Binding-site contacts:
Ligand atom C2A contacts residue PHE186 of chain 52.A at 3.6 Å (hydrophobic).
Ligand atom N2 contacts residue ASN219 of chain 52.A at 3.5 Å (h-bond).
Ligand atom CL1 contacts residue VAL188 of chain 52.A at 3.7 Å.
Ligand atom O1 contacts residue MET221 of chain 52.A at 3.4 Å (h-bond).
Ligand atom N2 contacts residue MET221 of chain 52.A at 3.9 Å.
Ligand atom C1C contacts residue LEU106 of chain 52.A at 3.9 Å (hydrophobic).
Ligand atom C4C contacts residue VAL191 of chain 52.A at 3.7 Å (hydrophobic).
Ligand atom C3C contacts residue ILE104 of chain 52.A at 3.6 Å (hydrophobic).
Ligand atom C1C contacts residue TYR128 of chain 52.A at 3.6 Å (hydrophobic).
Ligand atom C2C contacts residue ILE104 of chain 52.A at 3.9 Å (hydrophobic).
Ligand atom C4 contacts residue TYR197 of chain 52.A at 3.6 Å (hydrophobic).
Ligand atom O1A contacts residue PHE186 of chain 52.A at 3.4 Å.
Ligand atom N3A contacts residue PRO174 of chain 52.A at 3.3 Å (h-bond).
Ligand atom O1A contacts residue MET224 of chain 52.A at 3.9 Å.
Ligand atom O1B contacts residue VAL188 of chain 52.A at 3.8 Å.
Ligand atom C5 contacts residue LEU106 of chain 52.A at 3.7 Å (hydrophobic).
Ligand atom C4B contacts residue PHE186 of chain 52.A at 3.6 Å (hydrophobic).
Ligand atom CL2 contacts residue ILE104 of chain 52.A at 3.4 Å.
Ligand atom N3A contacts residue ALA24 of chain 52.C at 3.8 Å.
Ligand atom C4A contacts residue ALA150 of chain 52.A at 3.9 Å (hydrophobic).
Ligand atom C5A contacts residue ALA150 of chain 52.A at 3.4 Å (hydrophobic).
Ligand atom C4A contacts residue PRO174 of chain 52.A at 3.2 Å (hydrophobic).
Ligand atom C3B contacts residue ALA24 of chain 52.C at 4.0 Å (hydrophobic).
Ligand atom C5C contacts residue TYR152 of chain 52.A at 3.8 Å (hydrophobic).
Ligand atom C2C contacts residue MET221 of chain 52.A at 3.3 Å (hydrophobic).
Ligand atom C5A contacts residue VAL176 of chain 52.A at 3.8 Å (hydrophobic).
Ligand atom C3C contacts residue TYR128 of chain 52.A at 3.8 Å (hydrophobic).
Ligand atom C4A contacts residue VAL176 of chain 52.A at 3.9 Å (hydrophobic).
Ligand atom C5 contacts residue MET221 of chain 52.A at 3.9 Å (hydrophobic).
Ligand atom C31 contacts residue TYR197 of chain 52.A at 3.6 Å (hydrophobic).
Ligand atom C5B contacts residue MET224 of chain 52.A at 3.8 Å (hydrophobic).
Ligand atom C4B contacts residue TYR152 of chain 52.A at 3.7 Å (hydrophobic).
Ligand atom C4A contacts residue SER175 of chain 52.A at 3.6 Å.
Ligand atom CL2 contacts residue MET224 of chain 52.A at 3.2 Å.
Ligand atom C3B contacts residue TYR152 of chain 52.A at 3.9 Å (hydrophobic).
Ligand atom C5B contacts residue PHE186 of chain 52.A at 3.8 Å (hydrophobic).
Ligand atom O1 contacts residue LEU106 of chain 52.A at 3.7 Å.
Ligand atom CL1 contacts residue LEU25 of chain 52.C at 3.5 Å.
Ligand atom CL2 contacts residue TYR128 of chain 52.A at 3.4 Å.
Ligand atom C31 contacts residue ASN219 of chain 52.A at 3.7 Å.

Sequence of chain 53.C:
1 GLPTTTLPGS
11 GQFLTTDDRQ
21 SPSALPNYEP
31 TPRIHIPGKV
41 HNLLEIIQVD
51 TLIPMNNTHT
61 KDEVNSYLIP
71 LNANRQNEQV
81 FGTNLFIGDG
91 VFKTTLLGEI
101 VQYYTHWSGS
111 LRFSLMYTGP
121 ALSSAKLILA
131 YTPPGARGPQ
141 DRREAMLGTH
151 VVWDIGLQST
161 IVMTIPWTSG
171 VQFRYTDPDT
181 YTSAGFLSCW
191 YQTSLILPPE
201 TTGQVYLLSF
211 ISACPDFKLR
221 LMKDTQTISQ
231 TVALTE

This small molecule binds to this protein.
Small molecule (SMILES): Cc1cc(CCCCCOc2c(Cl)cc(C3=NCCO3)cc2Cl)on1

Sequence of chain 52.A:
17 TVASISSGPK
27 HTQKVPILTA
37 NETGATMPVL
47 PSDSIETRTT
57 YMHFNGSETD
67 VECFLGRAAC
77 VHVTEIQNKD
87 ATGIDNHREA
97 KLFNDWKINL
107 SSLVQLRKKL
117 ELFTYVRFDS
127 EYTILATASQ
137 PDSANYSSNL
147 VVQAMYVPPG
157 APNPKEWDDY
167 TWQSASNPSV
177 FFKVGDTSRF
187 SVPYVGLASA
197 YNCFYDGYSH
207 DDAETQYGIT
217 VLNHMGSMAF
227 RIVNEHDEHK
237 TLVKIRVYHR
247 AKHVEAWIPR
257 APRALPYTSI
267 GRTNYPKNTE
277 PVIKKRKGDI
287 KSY

Sequence of chain 52.C:
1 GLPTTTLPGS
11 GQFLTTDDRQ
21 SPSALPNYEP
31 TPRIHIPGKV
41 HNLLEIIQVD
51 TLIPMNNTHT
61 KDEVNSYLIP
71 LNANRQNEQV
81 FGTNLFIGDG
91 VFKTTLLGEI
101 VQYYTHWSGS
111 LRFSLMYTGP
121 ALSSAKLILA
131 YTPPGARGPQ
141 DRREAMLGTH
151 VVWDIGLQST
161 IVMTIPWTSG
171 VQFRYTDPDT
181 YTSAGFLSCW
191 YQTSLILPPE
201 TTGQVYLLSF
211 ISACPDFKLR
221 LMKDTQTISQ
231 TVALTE